Sequence of chain 1.B:
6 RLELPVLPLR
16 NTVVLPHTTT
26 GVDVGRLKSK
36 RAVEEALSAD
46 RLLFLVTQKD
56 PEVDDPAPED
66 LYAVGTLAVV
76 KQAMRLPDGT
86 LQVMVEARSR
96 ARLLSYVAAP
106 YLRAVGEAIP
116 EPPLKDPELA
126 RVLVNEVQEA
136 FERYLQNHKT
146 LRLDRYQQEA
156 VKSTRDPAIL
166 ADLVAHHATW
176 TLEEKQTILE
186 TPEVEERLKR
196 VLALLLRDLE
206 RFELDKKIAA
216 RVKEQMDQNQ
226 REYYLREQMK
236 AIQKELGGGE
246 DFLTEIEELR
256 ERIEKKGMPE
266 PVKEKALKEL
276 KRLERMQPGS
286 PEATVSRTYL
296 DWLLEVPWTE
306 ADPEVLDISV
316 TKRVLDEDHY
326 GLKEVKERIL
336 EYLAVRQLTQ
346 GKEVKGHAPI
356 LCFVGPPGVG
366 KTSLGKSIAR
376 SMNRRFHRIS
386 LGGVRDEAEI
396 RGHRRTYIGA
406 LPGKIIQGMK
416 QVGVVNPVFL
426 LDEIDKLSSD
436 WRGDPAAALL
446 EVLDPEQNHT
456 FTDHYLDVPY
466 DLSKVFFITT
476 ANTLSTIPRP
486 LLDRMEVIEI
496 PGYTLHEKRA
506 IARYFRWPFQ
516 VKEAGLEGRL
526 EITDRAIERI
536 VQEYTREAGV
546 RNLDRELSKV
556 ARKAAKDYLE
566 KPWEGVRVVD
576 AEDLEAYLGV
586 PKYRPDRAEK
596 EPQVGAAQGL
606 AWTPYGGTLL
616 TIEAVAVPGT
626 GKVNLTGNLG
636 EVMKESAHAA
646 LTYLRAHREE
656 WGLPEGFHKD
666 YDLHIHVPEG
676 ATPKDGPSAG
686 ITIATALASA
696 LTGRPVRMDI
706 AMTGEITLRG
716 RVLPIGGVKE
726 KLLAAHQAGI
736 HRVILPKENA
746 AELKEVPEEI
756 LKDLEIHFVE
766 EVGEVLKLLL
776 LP

Binding-site contacts:
Ligand atom N1 contacts residue HIS324 of chain 1.A at 3.4 Å (h-bond).
Ligand atom O2B contacts residue ARG489 of chain 1.B at 2.8 Å (salt-bridge).
Ligand atom O3G contacts residue ASP427 of chain 1.A at 3.4 Å (salt-bridge).
Ligand atom C3' contacts residue SER368 of chain 1.A at 3.4 Å.
Ligand atom PG contacts residue ARG489 of chain 1.B at 3.4 Å.
Ligand atom N6 contacts residue TYR498 of chain 1.A at 3.2 Å (h-bond).
Ligand atom N6 contacts residue TYR325 of chain 1.A at 3.1 Å (h-bond).
Ligand atom C6 contacts residue HIS324 of chain 1.A at 3.5 Å.
Ligand atom N7 contacts residue VAL364 of chain 1.A at 3.1 Å (h-bond).
Ligand atom O3' contacts residue GLU451 of chain 1.B at 3.4 Å.
Ligand atom N7 contacts residue TYR498 of chain 1.A at 3.5 Å (h-bond).
Ligand atom N6 contacts residue HIS324 of chain 1.A at 3.4 Å.
Ligand atom O3A contacts residue LYS366 of chain 1.A at 3.0 Å (salt-bridge).
Ligand atom O2B contacts residue GLY363 of chain 1.A at 3.1 Å (h-bond).
Ligand atom O3G contacts residue THR475 of chain 1.A at 3.4 Å.
Ligand atom C8 contacts residue VAL364 of chain 1.A at 3.4 Å (hydrophobic).
Ligand atom N3B contacts residue THR367 of chain 1.A at 3.2 Å (h-bond).
Ligand atom C2 contacts residue ASP323 of chain 1.A at 3.3 Å.
Ligand atom PB contacts residue GLY363 of chain 1.A at 3.4 Å.
Ligand atom O2G contacts residue ARG489 of chain 1.B at 3.1 Å (salt-bridge).
Ligand atom O1G contacts residue ARG489 of chain 1.B at 2.4 Å (salt-bridge).
Ligand atom N1 contacts residue PHE510 of chain 1.A at 3.4 Å.
Ligand atom C5' contacts residue ARG546 of chain 1.A at 3.5 Å.
Ligand atom O3G contacts residue THR367 of chain 1.A at 3.4 Å.
Ligand atom O2A contacts residue ARG546 of chain 1.A at 2.4 Å (salt-bridge).
Ligand atom N1 contacts residue ASP323 of chain 1.A at 3.2 Å (salt-bridge).
Ligand atom O5' contacts residue GLY365 of chain 1.A at 3.2 Å (h-bond).
Ligand atom C5' contacts residue GLY363 of chain 1.A at 3.5 Å.
Ligand atom N3B contacts residue LYS366 of chain 1.A at 3.4 Å.
Ligand atom O1A contacts residue THR367 of chain 1.A at 2.3 Å (h-bond).
Ligand atom O3G contacts residue GLU428 of chain 1.A at 2.9 Å (salt-bridge).
Ligand atom O1B contacts residue LYS366 of chain 1.A at 3.1 Å (salt-bridge).
Ligand atom O2G contacts residue ASP449 of chain 1.B at 3.0 Å (salt-bridge).
Ligand atom O2' contacts residue GLU451 of chain 1.B at 3.3 Å.
Ligand atom O1B contacts residue GLY363 of chain 1.A at 2.8 Å (h-bond).
Ligand atom O2' contacts residue ARG511 of chain 1.A at 3.1 Å.
Ligand atom O2G contacts residue THR367 of chain 1.A at 3.4 Å (h-bond).
Ligand atom O1A contacts residue SER368 of chain 1.A at 3.3 Å (h-bond).
Ligand atom O3A contacts residue GLY365 of chain 1.A at 3.3 Å (h-bond).
Ligand atom PA contacts residue THR367 of chain 1.A at 3.3 Å.

This protein binds this small molecule.
Small molecule (SMILES): Nc1ncnc2c1ncn2[C@@H]1O[C@H](CO[P](=O)(O)O[P](=O)(O)NP(=O)(O)O)[C@@H](O)[C@H]1O

Sequence of chain 1.A:
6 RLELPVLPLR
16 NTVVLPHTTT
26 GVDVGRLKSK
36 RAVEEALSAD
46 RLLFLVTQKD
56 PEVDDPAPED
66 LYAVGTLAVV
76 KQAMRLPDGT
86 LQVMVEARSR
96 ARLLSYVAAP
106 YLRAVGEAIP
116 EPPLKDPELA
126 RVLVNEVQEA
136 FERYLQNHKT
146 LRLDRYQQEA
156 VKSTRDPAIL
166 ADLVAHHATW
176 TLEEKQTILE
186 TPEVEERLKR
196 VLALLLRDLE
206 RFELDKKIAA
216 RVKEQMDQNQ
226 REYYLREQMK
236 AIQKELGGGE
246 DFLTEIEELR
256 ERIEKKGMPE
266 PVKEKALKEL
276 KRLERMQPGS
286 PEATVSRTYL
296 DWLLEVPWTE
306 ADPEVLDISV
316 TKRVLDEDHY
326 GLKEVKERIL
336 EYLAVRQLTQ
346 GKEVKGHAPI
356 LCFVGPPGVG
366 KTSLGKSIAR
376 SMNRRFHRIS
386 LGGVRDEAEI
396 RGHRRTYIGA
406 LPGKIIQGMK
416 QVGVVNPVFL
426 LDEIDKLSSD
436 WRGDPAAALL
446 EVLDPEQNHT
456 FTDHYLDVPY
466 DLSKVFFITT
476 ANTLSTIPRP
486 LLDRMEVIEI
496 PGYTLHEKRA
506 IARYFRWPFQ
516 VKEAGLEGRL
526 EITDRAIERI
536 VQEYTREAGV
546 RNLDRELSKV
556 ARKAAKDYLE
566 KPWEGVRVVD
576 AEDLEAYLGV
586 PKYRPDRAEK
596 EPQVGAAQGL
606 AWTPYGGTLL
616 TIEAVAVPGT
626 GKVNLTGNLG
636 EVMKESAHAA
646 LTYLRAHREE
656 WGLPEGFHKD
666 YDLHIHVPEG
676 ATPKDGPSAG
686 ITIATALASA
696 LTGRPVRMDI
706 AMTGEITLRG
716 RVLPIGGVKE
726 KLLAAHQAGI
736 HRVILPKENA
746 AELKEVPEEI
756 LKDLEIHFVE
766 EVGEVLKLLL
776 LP